Binding-site contacts:
Ligand atom OAQ contacts residue ARG666 of chain 1.A at 2.1 Å (salt-bridge).
Ligand atom O5 contacts residue ARG301 of chain 1.A at 3.8 Å.
Ligand atom O2 contacts residue ALA595 of chain 1.A at 3.8 Å.
Ligand atom CAX contacts residue VAL304 of chain 1.A at 4.4 Å (hydrophobic).
Ligand atom CAO contacts residue THR302 of chain 1.A at 4.2 Å.
Ligand atom CAT contacts residue ARG301 of chain 1.A at 4.4 Å.
Ligand atom CAO contacts residue SER665 of chain 1.A at 4.1 Å.
Ligand atom CAP contacts residue THR302 of chain 1.A at 3.0 Å.
Ligand atom OAW contacts residue ARG301 of chain 1.A at 2.7 Å.
Ligand atom C5 contacts residue ARG301 of chain 1.A at 4.2 Å.
Ligand atom OAN contacts residue PHE305 of chain 1.A at 4.0 Å.
Ligand atom OAQ contacts residue SER665 of chain 1.A at 4.3 Å.
Ligand atom O4 contacts residue ARG301 of chain 1.A at 3.1 Å (salt-bridge).
Ligand atom OAU contacts residue THR298 of chain 1.A at 4.4 Å.
Ligand atom CAV contacts residue THR302 of chain 1.A at 3.9 Å.
Ligand atom C2 contacts residue PHE305 of chain 1.A at 3.9 Å (hydrophobic).
Ligand atom OAW contacts residue THR298 of chain 1.A at 4.1 Å.
Ligand atom O3 contacts residue GLN10 of chain 1.A at 3.3 Å.
Ligand atom CAV contacts residue ARG301 of chain 1.A at 3.9 Å.
Ligand atom CAA contacts residue ARG301 of chain 1.A at 3.9 Å.
Ligand atom C6 contacts residue PHE305 of chain 1.A at 3.4 Å (hydrophobic).
Ligand atom CAP contacts residue ARG666 of chain 1.A at 2.5 Å.
Ligand atom CAA contacts residue THR302 of chain 1.A at 4.3 Å.
Ligand atom CAR contacts residue ARG666 of chain 1.A at 4.1 Å.
Ligand atom OAS contacts residue ALA595 of chain 1.A at 4.2 Å.
Ligand atom C4 contacts residue GLN10 of chain 1.A at 4.0 Å.
Ligand atom O5 contacts residue PHE305 of chain 1.A at 4.1 Å.
Ligand atom O2 contacts residue PHE305 of chain 1.A at 4.2 Å.
Ligand atom C3 contacts residue GLN10 of chain 1.A at 4.0 Å.
Ligand atom C4 contacts residue ARG301 of chain 1.A at 4.2 Å.
Ligand atom OAQ contacts residue THR302 of chain 1.A at 3.3 Å (h-bond).
Ligand atom CAA contacts residue PHE305 of chain 1.A at 4.2 Å (hydrophobic).
Ligand atom C1 contacts residue PHE305 of chain 1.A at 3.6 Å (hydrophobic).
Ligand atom O2 contacts residue LEU594 of chain 1.A at 3.8 Å.
Ligand atom O6 contacts residue PHE305 of chain 1.A at 3.6 Å.
Ligand atom OAW contacts residue THR302 of chain 1.A at 3.9 Å.
Ligand atom OAU contacts residue THR302 of chain 1.A at 4.1 Å.
Ligand atom C3 contacts residue ARG301 of chain 1.A at 4.4 Å.
Ligand atom CAO contacts residue ARG666 of chain 1.A at 3.4 Å.
Ligand atom O4 contacts residue GLN10 of chain 1.A at 3.6 Å.

Sequence of chain 1.A:
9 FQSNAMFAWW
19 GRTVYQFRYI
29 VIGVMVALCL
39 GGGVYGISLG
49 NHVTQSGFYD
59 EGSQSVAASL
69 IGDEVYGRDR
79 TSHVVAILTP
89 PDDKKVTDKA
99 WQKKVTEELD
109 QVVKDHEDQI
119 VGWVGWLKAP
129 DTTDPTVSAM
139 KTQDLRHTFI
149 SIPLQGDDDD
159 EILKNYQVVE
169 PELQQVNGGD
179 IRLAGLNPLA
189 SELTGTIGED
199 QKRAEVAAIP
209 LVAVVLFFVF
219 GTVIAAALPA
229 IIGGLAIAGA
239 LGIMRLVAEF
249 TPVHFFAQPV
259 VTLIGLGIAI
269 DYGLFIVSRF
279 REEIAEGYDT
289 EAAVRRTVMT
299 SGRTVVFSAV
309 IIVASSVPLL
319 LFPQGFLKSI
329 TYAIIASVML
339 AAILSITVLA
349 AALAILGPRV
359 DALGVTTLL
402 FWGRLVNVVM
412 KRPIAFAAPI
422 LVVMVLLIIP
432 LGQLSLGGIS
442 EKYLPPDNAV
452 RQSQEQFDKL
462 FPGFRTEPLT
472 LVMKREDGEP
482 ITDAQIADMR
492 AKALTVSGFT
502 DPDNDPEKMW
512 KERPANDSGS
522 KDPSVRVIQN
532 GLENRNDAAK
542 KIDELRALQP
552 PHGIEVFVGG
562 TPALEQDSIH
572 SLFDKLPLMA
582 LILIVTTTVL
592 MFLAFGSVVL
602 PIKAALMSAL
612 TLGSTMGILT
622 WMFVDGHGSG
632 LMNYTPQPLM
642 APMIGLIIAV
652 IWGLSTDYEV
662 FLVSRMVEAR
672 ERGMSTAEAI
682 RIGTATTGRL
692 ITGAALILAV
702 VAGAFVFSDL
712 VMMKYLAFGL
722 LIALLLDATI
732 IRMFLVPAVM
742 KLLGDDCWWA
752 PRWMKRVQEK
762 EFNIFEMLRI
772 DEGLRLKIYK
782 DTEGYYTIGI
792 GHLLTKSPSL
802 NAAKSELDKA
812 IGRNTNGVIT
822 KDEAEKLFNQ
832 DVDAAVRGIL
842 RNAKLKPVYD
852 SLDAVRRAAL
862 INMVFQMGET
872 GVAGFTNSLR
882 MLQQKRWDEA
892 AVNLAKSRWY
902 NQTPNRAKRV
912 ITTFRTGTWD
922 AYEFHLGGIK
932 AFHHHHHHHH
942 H

This protein binds this small molecule.
Small molecule (SMILES): CCCCCCCCCCCCOC[C@H]1O[C@H](O[C@H]2O[C@H](CO)[C@@H](O)[C@H](O)[C@H]2O)[C@H](O)[C@@H](O)[C@@H]1O